Binding-site contacts:
Ligand atom C5 contacts residue SER255 of chain 1.A at 4.1 Å.
Ligand atom C3 contacts residue ASN253 of chain 1.A at 3.8 Å.
Ligand atom C1 contacts residue ASN253 of chain 1.A at 1.4 Å.
Ligand atom C8 contacts residue ARG286 of chain 1.A at 3.8 Å.
Ligand atom O5 contacts residue ASN253 of chain 1.A at 2.3 Å (h-bond).
Ligand atom C7 contacts residue ARG286 of chain 1.A at 3.7 Å.
Ligand atom C5 contacts residue ASN253 of chain 1.A at 3.6 Å.
Ligand atom C8 contacts residue THR239 of chain 1.A at 4.1 Å.
Ligand atom C2 contacts residue SER255 of chain 1.A at 4.5 Å.
Ligand atom C8 contacts residue LEU236 of chain 1.A at 4.1 Å (hydrophobic).
Ligand atom O7 contacts residue ASN253 of chain 1.A at 3.3 Å (h-bond).
Ligand atom C8 contacts residue THR240 of chain 1.A at 3.8 Å.
Ligand atom C4 contacts residue ASN253 of chain 1.A at 4.2 Å.
Ligand atom N2 contacts residue ASN253 of chain 1.A at 2.9 Å (h-bond).
Ligand atom C2 contacts residue ASN253 of chain 1.A at 2.4 Å.
Ligand atom C8 contacts residue ASN253 of chain 1.A at 4.4 Å.
Ligand atom C7 contacts residue ASN253 of chain 1.A at 3.3 Å.
Ligand atom C1 contacts residue SER255 of chain 1.A at 3.4 Å.
Ligand atom O5 contacts residue SER255 of chain 1.A at 3.9 Å.
Ligand atom O7 contacts residue ARG286 of chain 1.A at 2.9 Å (salt-bridge).

The protein below binds the small molecule below.
Small molecule (SMILES): CC(=O)N[C@@H]1[C@@H](O)[C@H](O)[C@@H](CO)O[C@H]1O

Sequence of chain 1.A:
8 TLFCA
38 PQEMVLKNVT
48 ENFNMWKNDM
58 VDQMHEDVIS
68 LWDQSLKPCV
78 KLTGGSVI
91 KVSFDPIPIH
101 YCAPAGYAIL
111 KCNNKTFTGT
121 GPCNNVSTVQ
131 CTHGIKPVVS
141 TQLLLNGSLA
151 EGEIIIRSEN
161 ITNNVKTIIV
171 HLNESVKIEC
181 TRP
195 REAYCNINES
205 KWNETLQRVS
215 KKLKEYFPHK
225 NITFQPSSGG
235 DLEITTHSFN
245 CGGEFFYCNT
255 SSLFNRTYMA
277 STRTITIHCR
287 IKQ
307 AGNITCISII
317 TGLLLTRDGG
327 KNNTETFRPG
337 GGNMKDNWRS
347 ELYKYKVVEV